Sequence of chain 1.I:
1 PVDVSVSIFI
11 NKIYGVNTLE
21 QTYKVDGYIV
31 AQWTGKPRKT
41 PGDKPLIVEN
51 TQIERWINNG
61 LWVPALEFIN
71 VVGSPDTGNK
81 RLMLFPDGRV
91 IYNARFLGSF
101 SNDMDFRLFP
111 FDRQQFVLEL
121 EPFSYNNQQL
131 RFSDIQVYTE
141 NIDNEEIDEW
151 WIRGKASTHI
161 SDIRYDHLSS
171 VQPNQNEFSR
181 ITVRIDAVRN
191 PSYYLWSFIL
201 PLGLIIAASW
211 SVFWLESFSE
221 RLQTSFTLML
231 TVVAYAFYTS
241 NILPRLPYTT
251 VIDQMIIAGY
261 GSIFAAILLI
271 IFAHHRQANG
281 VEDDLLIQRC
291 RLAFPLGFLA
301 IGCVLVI

The small molecule below binds the protein below.
Small molecule (SMILES): CCN(CC)CCN1C(=O)CN=C(c2ccccc2F)c2cc(Br)ccc21

Sequence of chain 1.J:
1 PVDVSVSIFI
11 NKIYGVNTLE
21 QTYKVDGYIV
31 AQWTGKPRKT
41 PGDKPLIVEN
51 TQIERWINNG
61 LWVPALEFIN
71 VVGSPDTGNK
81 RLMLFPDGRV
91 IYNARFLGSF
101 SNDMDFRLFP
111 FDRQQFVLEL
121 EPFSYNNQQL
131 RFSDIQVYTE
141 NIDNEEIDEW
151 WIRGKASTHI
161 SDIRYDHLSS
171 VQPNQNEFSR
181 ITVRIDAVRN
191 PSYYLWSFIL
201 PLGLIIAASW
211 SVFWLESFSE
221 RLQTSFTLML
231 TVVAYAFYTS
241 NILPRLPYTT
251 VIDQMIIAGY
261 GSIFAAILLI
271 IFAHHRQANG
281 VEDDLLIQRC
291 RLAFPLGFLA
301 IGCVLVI

Binding-site contacts:
Ligand atom CAU contacts residue TYR165 of chain 1.J at 3.7 Å (hydrophobic).
Ligand atom CAW contacts residue GLN172 of chain 1.J at 3.4 Å.
Ligand atom CAU contacts residue PHE9 of chain 1.I at 3.5 Å (hydrophobic).
Ligand atom BR contacts residue GLU140 of chain 1.I at 1.9 Å.
Ligand atom CAC contacts residue TYR165 of chain 1.J at 3.6 Å (hydrophobic).
Ligand atom CAJ contacts residue TYR165 of chain 1.J at 3.7 Å (hydrophobic).
Ligand atom CAD contacts residue TYR165 of chain 1.J at 4.2 Å (hydrophobic).
Ligand atom CAV contacts residue PHE9 of chain 1.I at 3.7 Å (hydrophobic).
Ligand atom CAV contacts residue HIS167 of chain 1.J at 3.4 Å.
Ligand atom CAY contacts residue PHE9 of chain 1.I at 3.2 Å (hydrophobic).
Ligand atom CA contacts residue PHE9 of chain 1.I at 3.4 Å (hydrophobic).
Ligand atom CAT contacts residue HIS167 of chain 1.J at 3.3 Å.
Ligand atom CAD contacts residue TYR28 of chain 1.I at 3.8 Å (hydrophobic).
Ligand atom CAY contacts residue GLU140 of chain 1.I at 3.8 Å.
Ligand atom CAC contacts residue TYR28 of chain 1.I at 3.4 Å (hydrophobic).
Ligand atom CAZ contacts residue TYR165 of chain 1.J at 3.4 Å (hydrophobic).
Ligand atom CAK contacts residue TYR165 of chain 1.J at 4.3 Å (hydrophobic).
Ligand atom CA contacts residue ASN93 of chain 1.I at 4.1 Å.
Ligand atom FAA contacts residue TYR28 of chain 1.I at 3.4 Å.
Ligand atom CAX contacts residue GLN172 of chain 1.J at 3.9 Å.
Ligand atom CAJ contacts residue ILE69 of chain 1.J at 4.2 Å (hydrophobic).
Ligand atom CAZ contacts residue PHE9 of chain 1.I at 3.3 Å (hydrophobic).
Ligand atom CAK contacts residue GLU121 of chain 1.J at 4.1 Å.
Ligand atom CAS contacts residue HIS167 of chain 1.J at 3.6 Å.
Ligand atom FAA contacts residue TYR165 of chain 1.J at 4.3 Å.
Ligand atom N contacts residue ASN93 of chain 1.I at 4.0 Å.
Ligand atom CAJ contacts residue TYR28 of chain 1.I at 3.9 Å (hydrophobic).
Ligand atom CAY contacts residue TYR165 of chain 1.J at 3.4 Å (hydrophobic).
Ligand atom CAZ contacts residue HIS167 of chain 1.J at 3.8 Å.
Ligand atom CAN contacts residue PHE9 of chain 1.I at 3.8 Å (hydrophobic).
Ligand atom CAK contacts residue PHE123 of chain 1.J at 4.2 Å (hydrophobic).
Ligand atom CAT contacts residue SER170 of chain 1.J at 3.7 Å.
Ligand atom CAV contacts residue TYR165 of chain 1.J at 3.7 Å (hydrophobic).
Ligand atom N contacts residue PHE9 of chain 1.I at 4.2 Å.
Ligand atom CAJ contacts residue GLU121 of chain 1.J at 3.8 Å.
Ligand atom BR contacts residue TYR165 of chain 1.J at 3.6 Å.
Ligand atom CAM contacts residue PHE9 of chain 1.I at 4.0 Å (hydrophobic).
Ligand atom CA contacts residue VAL30 of chain 1.I at 3.4 Å (hydrophobic).
Ligand atom BR contacts residue PHE9 of chain 1.I at 3.8 Å.
Ligand atom CAS contacts residue SER170 of chain 1.J at 3.6 Å.